Sequence of chain 1.B:
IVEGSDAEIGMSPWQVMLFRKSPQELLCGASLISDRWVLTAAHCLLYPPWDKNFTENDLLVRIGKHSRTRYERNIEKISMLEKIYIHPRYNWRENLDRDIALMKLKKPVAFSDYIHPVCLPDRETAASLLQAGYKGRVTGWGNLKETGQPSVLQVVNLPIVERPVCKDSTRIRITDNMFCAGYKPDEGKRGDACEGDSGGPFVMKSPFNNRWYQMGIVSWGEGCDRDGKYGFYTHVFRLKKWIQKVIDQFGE

Binding-site contacts:
Ligand atom O1 contacts residue ASP204 of chain 1.B at 3.3 Å (salt-bridge).
Ligand atom N3 contacts residue GLY230 of chain 1.B at 2.9 Å (h-bond).
Ligand atom C contacts residue SER205 of chain 1.B at 2.4 Å.
Ligand atom O1 contacts residue SER205 of chain 1.B at 2.1 Å (h-bond).
Ligand atom CA contacts residue GLY203 of chain 1.B at 3.5 Å.
Ligand atom C4 contacts residue GLU202 of chain 1.B at 3.4 Å.
Ligand atom CZ contacts residue LEU26 of chain 1.B at 3.5 Å (hydrophobic).
Ligand atom C3 contacts residue TRP50 of chain 1.B at 3.6 Å (hydrophobic).
Ligand atom CA contacts residue SER205 of chain 1.B at 1.8 Å.
Ligand atom CD2 contacts residue GLY203 of chain 1.B at 3.5 Å.
Ligand atom CE2 contacts residue LEU26 of chain 1.B at 3.6 Å (hydrophobic).
Ligand atom CB contacts residue HIS43 of chain 1.B at 3.4 Å.
Ligand atom O contacts residue HIS43 of chain 1.B at 2.6 Å (h-bond).
Ligand atom O contacts residue SER205 of chain 1.B at 2.6 Å (h-bond).
Ligand atom C2 contacts residue TRP50 of chain 1.B at 3.5 Å (hydrophobic).
Ligand atom C6 contacts residue ASP199 of chain 1.B at 3.6 Å.
Ligand atom N2 contacts residue GLY228 of chain 1.B at 2.8 Å (h-bond).
Ligand atom CA contacts residue TRP50 of chain 1.B at 3.5 Å (hydrophobic).
Ligand atom N contacts residue TRP50 of chain 1.B at 2.8 Å.
Ligand atom N4 contacts residue ALA200 of chain 1.B at 3.5 Å (h-bond).
Ligand atom CB contacts residue GLY228 of chain 1.B at 3.6 Å.
Ligand atom CE2 contacts residue LEU27 of chain 1.B at 2.5 Å (hydrophobic).
Ligand atom CB contacts residue SER205 of chain 1.B at 2.5 Å.
Ligand atom N contacts residue SER205 of chain 1.B at 2.9 Å (h-bond).
Ligand atom C contacts residue HIS43 of chain 1.B at 3.6 Å.
Ligand atom CG contacts residue LEU27 of chain 1.B at 3.5 Å (hydrophobic).
Ligand atom N contacts residue SER226 of chain 1.B at 3.1 Å (h-bond).
Ligand atom N4 contacts residue ASP199 of chain 1.B at 2.9 Å (salt-bridge).
Ligand atom O contacts residue TRP227 of chain 1.B at 3.2 Å.
Ligand atom O contacts residue GLY228 of chain 1.B at 3.1 Å (h-bond).
Ligand atom O1 contacts residue GLY203 of chain 1.B at 2.7 Å (h-bond).
Ligand atom CD2 contacts residue LEU27 of chain 1.B at 2.5 Å (hydrophobic).
Ligand atom CZ contacts residue LEU27 of chain 1.B at 3.6 Å (hydrophobic).
Ligand atom CZ contacts residue GLY203 of chain 1.B at 3.1 Å.
Ligand atom O1 contacts residue GLU202 of chain 1.B at 3.6 Å.
Ligand atom N contacts residue HIS43 of chain 1.B at 3.5 Å (h-bond).
Ligand atom C6 contacts residue ALA200 of chain 1.B at 3.6 Å (hydrophobic).
Ligand atom C3 contacts residue SER205 of chain 1.B at 3.0 Å.
Ligand atom CE2 contacts residue GLY203 of chain 1.B at 2.9 Å.
Ligand atom N3 contacts residue ASP199 of chain 1.B at 2.7 Å (salt-bridge).

The small molecule below binds the protein below.
Small molecule (SMILES): NC(N)=NCCC[C@@H]1NC(=O)[C@@H]2CC=CN2C(=O)[C@@H](NC=O)CNC(=O)/C=C/[C@H](Cc2ccc(O)cc2)NC(=O)[C@@H](Cc2ccccc2)NC(=O)C1=O